Binding-site contacts:
Ligand atom C3 contacts residue GLU49 of chain 1.A at 3.7 Å.
Ligand atom C3 contacts residue PHE22 of chain 1.A at 3.9 Å (hydrophobic).
Ligand atom CZ2 contacts residue ALA129 of chain 1.A at 3.9 Å (hydrophobic).
Ligand atom OP3 contacts residue GLY213 of chain 1.A at 3.1 Å (h-bond).
Ligand atom CH2 contacts residue ALA59 of chain 1.A at 3.6 Å (hydrophobic).
Ligand atom CZ2 contacts residue TYR102 of chain 1.A at 3.8 Å (hydrophobic).
Ligand atom OP2 contacts residue GLY234 of chain 1.A at 3.0 Å (h-bond).
Ligand atom P contacts residue GLY211 of chain 1.A at 4.0 Å.
Ligand atom CZ2 contacts residue ALA59 of chain 1.A at 3.2 Å (hydrophobic).
Ligand atom CE3 contacts residue TYR175 of chain 1.A at 3.5 Å (hydrophobic).
Ligand atom O3 contacts residue TYR175 of chain 1.A at 2.7 Å (h-bond).
Ligand atom C2 contacts residue TYR175 of chain 1.A at 3.6 Å (hydrophobic).
Ligand atom O3 contacts residue GLU49 of chain 1.A at 2.7 Å (salt-bridge).
Ligand atom OP3 contacts residue GLY211 of chain 1.A at 3.7 Å.
Ligand atom OP1 contacts residue SER235 of chain 1.A at 2.7 Å (h-bond).
Ligand atom NE1 contacts residue LEU100 of chain 1.A at 3.6 Å.
Ligand atom OP2 contacts residue ILE214 of chain 1.A at 3.9 Å.
Ligand atom OP2 contacts residue GLY213 of chain 1.A at 3.9 Å.
Ligand atom C1 contacts residue TYR175 of chain 1.A at 3.5 Å (hydrophobic).
Ligand atom P contacts residue SER235 of chain 1.A at 3.5 Å.
Ligand atom CD1 contacts residue ASN60 of chain 1.A at 3.7 Å.
Ligand atom CE2 contacts residue LEU100 of chain 1.A at 4.0 Å (hydrophobic).
Ligand atom CE2 contacts residue ASN60 of chain 1.A at 3.7 Å.
Ligand atom OP1 contacts residue GLY234 of chain 1.A at 3.9 Å.
Ligand atom OP2 contacts residue SER233 of chain 1.A at 3.9 Å.
Ligand atom CE2 contacts residue ALA59 of chain 1.A at 3.9 Å (hydrophobic).
Ligand atom C3 contacts residue TYR175 of chain 1.A at 3.7 Å (hydrophobic).
Ligand atom O2 contacts residue ILE64 of chain 1.A at 3.8 Å.
Ligand atom OP4 contacts residue GLY211 of chain 1.A at 3.3 Å (h-bond).
Ligand atom CH2 contacts residue ALA129 of chain 1.A at 4.0 Å (hydrophobic).
Ligand atom C1 contacts residue GLY234 of chain 1.A at 3.5 Å.
Ligand atom OP2 contacts residue SER235 of chain 1.A at 3.5 Å (h-bond).
Ligand atom CD1 contacts residue PHE22 of chain 1.A at 3.9 Å (hydrophobic).
Ligand atom OP3 contacts residue SER235 of chain 1.A at 3.9 Å.
Ligand atom P contacts residue GLY234 of chain 1.A at 3.9 Å.
Ligand atom OP4 contacts residue GLY234 of chain 1.A at 4.0 Å.
Ligand atom OP4 contacts residue TYR175 of chain 1.A at 3.7 Å.
Ligand atom CD1 contacts residue LEU100 of chain 1.A at 4.0 Å (hydrophobic).
Ligand atom CZ3 contacts residue ILE153 of chain 1.A at 3.5 Å (hydrophobic).
Ligand atom NE1 contacts residue ASN60 of chain 1.A at 3.1 Å (h-bond).

The small molecule below binds the protein below.
Small molecule (SMILES): O=P(O)(O)OC[C@@H](O)[C@@H](O)c1c[nH]c2ccccc12

Sequence of chain 1.A:
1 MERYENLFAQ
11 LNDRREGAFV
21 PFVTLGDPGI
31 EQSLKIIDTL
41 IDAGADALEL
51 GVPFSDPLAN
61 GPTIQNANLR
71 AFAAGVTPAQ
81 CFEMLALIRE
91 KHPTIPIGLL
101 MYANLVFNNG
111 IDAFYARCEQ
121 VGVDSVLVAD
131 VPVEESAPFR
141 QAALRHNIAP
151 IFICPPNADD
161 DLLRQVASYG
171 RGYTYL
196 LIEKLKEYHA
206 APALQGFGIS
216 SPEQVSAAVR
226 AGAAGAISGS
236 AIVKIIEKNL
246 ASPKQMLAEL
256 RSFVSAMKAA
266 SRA